Sequence of chain 1.A:
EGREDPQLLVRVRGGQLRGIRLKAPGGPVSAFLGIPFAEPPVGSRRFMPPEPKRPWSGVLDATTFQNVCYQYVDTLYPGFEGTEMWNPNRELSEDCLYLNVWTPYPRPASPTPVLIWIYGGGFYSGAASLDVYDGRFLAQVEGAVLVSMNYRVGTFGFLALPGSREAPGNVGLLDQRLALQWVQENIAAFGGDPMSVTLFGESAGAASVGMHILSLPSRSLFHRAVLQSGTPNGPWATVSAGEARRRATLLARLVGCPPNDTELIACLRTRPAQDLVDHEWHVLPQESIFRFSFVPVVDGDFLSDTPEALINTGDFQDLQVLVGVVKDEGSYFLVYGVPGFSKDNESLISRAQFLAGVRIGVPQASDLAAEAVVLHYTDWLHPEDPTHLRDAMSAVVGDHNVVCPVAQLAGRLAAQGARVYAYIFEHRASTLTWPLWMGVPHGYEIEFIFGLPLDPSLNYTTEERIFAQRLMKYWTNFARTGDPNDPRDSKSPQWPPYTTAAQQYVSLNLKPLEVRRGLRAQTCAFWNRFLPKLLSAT

The protein below binds the small molecule below.
Small molecule (SMILES): [N-]=[N+]=NCCNc1c2c(nc3ccccc13)CCCC2

Binding-site contacts:
Ligand atom N18 contacts residue TYR124 of chain 1.A at 3.4 Å (h-bond).
Ligand atom N19 contacts residue TYR124 of chain 1.A at 3.1 Å (h-bond).
Ligand atom N20 contacts residue PHE338 of chain 1.A at 3.8 Å.
Ligand atom C39 contacts residue TRP86 of chain 1.A at 3.8 Å (hydrophobic).
Ligand atom C42 contacts residue GLU202 of chain 1.A at 3.2 Å.
Ligand atom C42 contacts residue TRP86 of chain 1.A at 3.6 Å (hydrophobic).
Ligand atom C31 contacts residue TRP86 of chain 1.A at 3.4 Å (hydrophobic).
Ligand atom N20 contacts residue GLY122 of chain 1.A at 3.9 Å.
Ligand atom C40 contacts residue ACT1 of chain 1.E at 4.0 Å.
Ligand atom C29 contacts residue TYR337 of chain 1.A at 3.5 Å (hydrophobic).
Ligand atom C33 contacts residue TRP86 of chain 1.A at 3.5 Å (hydrophobic).
Ligand atom C36 contacts residue TRP439 of chain 1.A at 3.4 Å (hydrophobic).
Ligand atom C41 contacts residue GLY120 of chain 1.A at 3.4 Å.
Ligand atom C30 contacts residue TRP86 of chain 1.A at 3.5 Å (hydrophobic).
Ligand atom C32 contacts residue TRP86 of chain 1.A at 3.5 Å (hydrophobic).
Ligand atom C34 contacts residue TYR449 of chain 1.A at 3.6 Å (hydrophobic).
Ligand atom C33 contacts residue HIS447 of chain 1.A at 3.5 Å.
Ligand atom C36 contacts residue TYR337 of chain 1.A at 3.3 Å (hydrophobic).
Ligand atom C35 contacts residue TRP439 of chain 1.A at 3.8 Å (hydrophobic).
Ligand atom N18 contacts residue TYR337 of chain 1.A at 3.7 Å.
Ligand atom N19 contacts residue ACT1 of chain 1.E at 3.6 Å (h-bond).
Ligand atom N8 contacts residue HIS447 of chain 1.A at 2.9 Å (h-bond).
Ligand atom C32 contacts residue TYR337 of chain 1.A at 3.6 Å (hydrophobic).
Ligand atom N20 contacts residue ACT1 of chain 1.E at 2.8 Å (h-bond).
Ligand atom C28 contacts residue TYR337 of chain 1.A at 4.0 Å (hydrophobic).
Ligand atom C37 contacts residue HIS447 of chain 1.A at 3.9 Å.
Ligand atom C41 contacts residue GLY121 of chain 1.A at 3.3 Å.
Ligand atom C34 contacts residue TRP86 of chain 1.A at 3.9 Å (hydrophobic).
Ligand atom C28 contacts residue TYR124 of chain 1.A at 2.9 Å (hydrophobic).
Ligand atom C36 contacts residue TRP86 of chain 1.A at 3.9 Å (hydrophobic).
Ligand atom C42 contacts residue TYR133 of chain 1.A at 3.9 Å (hydrophobic).
Ligand atom C36 contacts residue GLY82 of chain 1.A at 3.8 Å.
Ligand atom C38 contacts residue GLU202 of chain 1.A at 3.3 Å.
Ligand atom N7 contacts residue TRP86 of chain 1.A at 3.5 Å.
Ligand atom C40 contacts residue GLY121 of chain 1.A at 3.8 Å.
Ligand atom C41 contacts residue ACT1 of chain 1.E at 3.6 Å.
Ligand atom C35 contacts residue TYR337 of chain 1.A at 3.5 Å (hydrophobic).
Ligand atom C35 contacts residue TYR449 of chain 1.A at 3.8 Å (hydrophobic).
Ligand atom C34 contacts residue HIS447 of chain 1.A at 3.2 Å.
Ligand atom N8 contacts residue TRP86 of chain 1.A at 3.8 Å.